A small-molecule ligand and the protein it binds are described below.
Small molecule (SMILES): CC(=O)N[C@H]1[C@H](O[C@H]2[C@H](O)[C@@H](NC(C)=O)CO[C@@H]2CO[C@@H]2O[C@@H](C)[C@@H](O)[C@@H](O)[C@@H]2O)O[C@H](CO)[C@@H](O)[C@@H]1O

Sequence of chain 1.A:
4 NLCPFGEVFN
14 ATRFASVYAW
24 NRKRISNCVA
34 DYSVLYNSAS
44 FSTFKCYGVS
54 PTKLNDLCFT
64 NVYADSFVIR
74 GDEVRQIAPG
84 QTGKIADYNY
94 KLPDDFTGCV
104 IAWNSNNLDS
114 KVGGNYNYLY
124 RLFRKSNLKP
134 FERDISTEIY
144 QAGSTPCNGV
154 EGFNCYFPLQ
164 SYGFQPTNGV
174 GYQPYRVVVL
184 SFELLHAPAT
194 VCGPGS

Binding-site contacts:
Ligand atom C2 contacts residue ASN13 of chain 1.A at 2.5 Å.
Ligand atom C8 contacts residue PHE8 of chain 1.A at 3.8 Å (hydrophobic).
Ligand atom O7 contacts residue GLY9 of chain 1.A at 3.5 Å.
Ligand atom O7 contacts residue ASN13 of chain 1.A at 4.2 Å.
Ligand atom C8 contacts residue PHE12 of chain 1.A at 4.0 Å (hydrophobic).
Ligand atom C7 contacts residue ASN13 of chain 1.A at 3.8 Å.
Ligand atom C7 contacts residue GLY9 of chain 1.A at 3.5 Å.
Ligand atom C1 contacts residue ASN13 of chain 1.A at 1.4 Å.
Ligand atom O3 contacts residue VAL37 of chain 1.A at 4.3 Å.
Ligand atom N2 contacts residue ASN13 of chain 1.A at 3.0 Å (h-bond).
Ligand atom C8 contacts residue LEU38 of chain 1.A at 3.4 Å (hydrophobic).
Ligand atom N2 contacts residue GLY9 of chain 1.A at 4.3 Å.
Ligand atom O5 contacts residue ASN13 of chain 1.A at 2.4 Å (h-bond).
Ligand atom C4 contacts residue ASN13 of chain 1.A at 4.2 Å.
Ligand atom C3 contacts residue ASN13 of chain 1.A at 3.8 Å.
Ligand atom C8 contacts residue GLY9 of chain 1.A at 3.5 Å.
Ligand atom C5 contacts residue ASN13 of chain 1.A at 3.7 Å.